Binding-site contacts:
Ligand atom C7 contacts residue ASN252 of chain 1.P at 4.1 Å.
Ligand atom N2 contacts residue SER251 of chain 1.P at 4.0 Å.
Ligand atom C5 contacts residue PHE208 of chain 1.P at 4.3 Å (hydrophobic).
Ligand atom C1 contacts residue ASN252 of chain 1.P at 1.4 Å.
Ligand atom N2 contacts residue ASN252 of chain 1.P at 3.0 Å (h-bond).
Ligand atom O5 contacts residue PHE208 of chain 1.P at 3.7 Å.
Ligand atom O7 contacts residue SER251 of chain 1.P at 2.9 Å (h-bond).
Ligand atom O5 contacts residue ASN252 of chain 1.P at 2.3 Å (h-bond).
Ligand atom O6 contacts residue ASP211 of chain 1.P at 4.0 Å.
Ligand atom C6 contacts residue SER248 of chain 1.P at 4.3 Å.
Ligand atom C3 contacts residue ASN252 of chain 1.P at 3.9 Å.
Ligand atom O6 contacts residue PHE208 of chain 1.P at 3.3 Å.
Ligand atom C4 contacts residue ASN252 of chain 1.P at 4.3 Å.
Ligand atom C7 contacts residue SER251 of chain 1.P at 3.5 Å.
Ligand atom C7 contacts residue ASP211 of chain 1.P at 4.4 Å.
Ligand atom C2 contacts residue ASN252 of chain 1.P at 2.6 Å.
Ligand atom O6 contacts residue SER207 of chain 1.P at 4.2 Å.
Ligand atom C6 contacts residue PHE208 of chain 1.P at 3.6 Å (hydrophobic).
Ligand atom C8 contacts residue ASP211 of chain 1.P at 3.5 Å.
Ligand atom C8 contacts residue SER251 of chain 1.P at 4.0 Å.
Ligand atom C5 contacts residue ASN252 of chain 1.P at 3.6 Å.

This small molecule binds to this protein.
Small molecule (SMILES): CC(=O)N[C@H]1[C@H](O[C@H]2[C@H](O)[C@@H](NC(C)=O)CO[C@@H]2CO)O[C@H](CO)[C@@H](O)[C@@H]1O

Sequence of chain 1.P:
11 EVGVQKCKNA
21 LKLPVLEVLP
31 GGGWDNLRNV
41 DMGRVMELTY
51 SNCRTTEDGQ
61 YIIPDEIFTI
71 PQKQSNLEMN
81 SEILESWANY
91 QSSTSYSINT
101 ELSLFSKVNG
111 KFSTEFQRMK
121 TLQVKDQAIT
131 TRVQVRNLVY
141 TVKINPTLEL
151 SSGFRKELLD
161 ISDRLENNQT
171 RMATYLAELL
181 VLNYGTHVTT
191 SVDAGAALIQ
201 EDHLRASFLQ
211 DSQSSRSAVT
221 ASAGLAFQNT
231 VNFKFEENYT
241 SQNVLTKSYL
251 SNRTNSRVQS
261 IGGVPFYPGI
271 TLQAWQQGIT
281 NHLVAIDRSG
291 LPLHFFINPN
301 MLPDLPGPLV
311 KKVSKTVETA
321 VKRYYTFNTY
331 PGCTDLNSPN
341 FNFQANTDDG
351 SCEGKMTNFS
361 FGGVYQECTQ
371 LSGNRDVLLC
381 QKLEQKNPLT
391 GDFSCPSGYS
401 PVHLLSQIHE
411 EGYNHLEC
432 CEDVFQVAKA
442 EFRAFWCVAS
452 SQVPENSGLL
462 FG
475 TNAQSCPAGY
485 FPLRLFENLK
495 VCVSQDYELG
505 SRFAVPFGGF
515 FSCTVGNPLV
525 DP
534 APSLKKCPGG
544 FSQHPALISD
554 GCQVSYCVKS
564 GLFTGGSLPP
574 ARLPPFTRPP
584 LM